A protein and the small-molecule ligand that binds it are described below.
Small molecule (SMILES): Nc1nc2c(ncn2[C@@H]2O[C@H](CO[P](=O)(O)O[P](=O)(O)NP(=O)(O)O)[C@@H](O)[C@H]2O)c(=O)[nH]1

Binding-site contacts:
Ligand atom PA contacts residue THR46 of chain 1.A at 3.4 Å.
Ligand atom C2' contacts residue THR46 of chain 1.A at 3.5 Å.
Ligand atom C8 contacts residue THR46 of chain 1.A at 3.5 Å.
Ligand atom O2' contacts residue PHE56 of chain 1.A at 3.6 Å.
Ligand atom O2A contacts residue GLY43 of chain 1.A at 3.4 Å.
Ligand atom N3B contacts residue MG1 of chain 1.F at 3.5 Å.
Ligand atom O1A contacts residue TYR60 of chain 1.A at 3.4 Å.
Ligand atom O2G contacts residue THR63 of chain 1.A at 2.8 Å (h-bond).
Ligand atom O6 contacts residue SER171 of chain 1.A at 3.5 Å (h-bond).
Ligand atom C8 contacts residue GLY43 of chain 1.A at 3.6 Å.
Ligand atom O2' contacts residue LYS58 of chain 1.A at 3.4 Å (salt-bridge).
Ligand atom N3B contacts residue TYR60 of chain 1.A at 3.2 Å.
Ligand atom O2B contacts residue LYS44 of chain 1.A at 2.7 Å (salt-bridge).
Ligand atom O6 contacts residue LYS173 of chain 1.A at 3.3 Å (salt-bridge).
Ligand atom O3G contacts residue LYS44 of chain 1.A at 2.7 Å (salt-bridge).
Ligand atom O6 contacts residue ALA172 of chain 1.A at 3.0 Å (h-bond).
Ligand atom O2B contacts residue THR42 of chain 1.A at 3.4 Å (h-bond).
Ligand atom O2A contacts residue THR45 of chain 1.A at 3.3 Å (h-bond).
Ligand atom O3A contacts residue GLY43 of chain 1.A at 3.0 Å (h-bond).
Ligand atom N2 contacts residue ILE147 of chain 1.A at 3.4 Å.
Ligand atom O6 contacts residue ASN143 of chain 1.A at 3.1 Å (h-bond).
Ligand atom O2' contacts residue GLU57 of chain 1.A at 2.7 Å (salt-bridge).
Ligand atom C6 contacts residue LYS144 of chain 1.A at 3.6 Å.
Ligand atom O1B contacts residue MG1 of chain 1.F at 2.2 Å.
Ligand atom N3B contacts residue GLY41 of chain 1.A at 3.1 Å (h-bond).
Ligand atom O2B contacts residue GLY43 of chain 1.A at 3.4 Å (h-bond).
Ligand atom PG contacts residue MG1 of chain 1.F at 3.2 Å.
Ligand atom O1B contacts residue THR45 of chain 1.A at 2.9 Å (h-bond).
Ligand atom N1 contacts residue ASP146 of chain 1.A at 2.9 Å (salt-bridge).
Ligand atom O5' contacts residue THR46 of chain 1.A at 3.1 Å (h-bond).
Ligand atom O2G contacts residue MG1 of chain 1.F at 2.0 Å.
Ligand atom O1G contacts residue TYR60 of chain 1.A at 2.7 Å (h-bond).
Ligand atom PB contacts residue MG1 of chain 1.F at 3.4 Å.
Ligand atom O2A contacts residue THR46 of chain 1.A at 2.5 Å (h-bond).
Ligand atom N2 contacts residue ASP146 of chain 1.A at 3.0 Å (salt-bridge).
Ligand atom O3' contacts residue LYS58 of chain 1.A at 2.7 Å (salt-bridge).
Ligand atom N7 contacts residue ASN143 of chain 1.A at 3.1 Å (h-bond).
Ligand atom O4' contacts residue LYS144 of chain 1.A at 3.2 Å (salt-bridge).
Ligand atom O1G contacts residue ALA62 of chain 1.A at 3.6 Å.
Ligand atom O3G contacts residue GLY89 of chain 1.A at 2.8 Å (h-bond).

Sequence of chain 1.A:
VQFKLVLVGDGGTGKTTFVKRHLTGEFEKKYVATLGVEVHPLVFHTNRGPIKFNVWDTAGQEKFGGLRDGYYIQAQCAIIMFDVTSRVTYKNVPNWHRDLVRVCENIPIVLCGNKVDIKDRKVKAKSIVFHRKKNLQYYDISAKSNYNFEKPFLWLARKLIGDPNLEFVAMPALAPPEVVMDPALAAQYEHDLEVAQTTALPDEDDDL